Sequence of chain 36.C:
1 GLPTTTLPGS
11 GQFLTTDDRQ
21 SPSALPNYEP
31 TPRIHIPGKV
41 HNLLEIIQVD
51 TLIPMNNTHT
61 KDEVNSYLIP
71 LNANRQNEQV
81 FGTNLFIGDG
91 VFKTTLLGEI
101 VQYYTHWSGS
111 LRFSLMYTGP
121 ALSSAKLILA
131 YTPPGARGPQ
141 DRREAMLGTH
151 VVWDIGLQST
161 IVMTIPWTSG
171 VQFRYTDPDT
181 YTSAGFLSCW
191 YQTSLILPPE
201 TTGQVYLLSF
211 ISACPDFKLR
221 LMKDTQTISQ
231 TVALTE

The protein below binds the small molecule below.
Small molecule (SMILES): CC[C@H]1COC(c2ccc(OCCCCCCCc3cc(C)no3)cc2)=N1

Sequence of chain 36.A:
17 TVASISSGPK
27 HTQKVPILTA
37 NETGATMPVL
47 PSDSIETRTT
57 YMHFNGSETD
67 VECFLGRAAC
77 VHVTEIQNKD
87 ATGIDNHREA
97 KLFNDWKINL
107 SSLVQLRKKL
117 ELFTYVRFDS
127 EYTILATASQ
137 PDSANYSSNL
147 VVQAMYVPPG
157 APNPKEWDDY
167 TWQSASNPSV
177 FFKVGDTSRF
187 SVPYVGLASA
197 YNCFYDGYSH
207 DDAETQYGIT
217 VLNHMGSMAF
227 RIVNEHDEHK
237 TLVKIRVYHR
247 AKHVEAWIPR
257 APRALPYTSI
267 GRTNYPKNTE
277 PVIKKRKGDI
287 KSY

Binding-site contacts:
Ligand atom C4 contacts residue PHE186 of chain 36.A at 3.5 Å (hydrophobic).
Ligand atom N2 contacts residue PRO174 of chain 36.A at 3.9 Å.
Ligand atom C4C contacts residue VAL188 of chain 36.A at 3.9 Å (hydrophobic).
Ligand atom O1 contacts residue TYR152 of chain 36.A at 4.0 Å.
Ligand atom C5B contacts residue TYR197 of chain 36.A at 3.7 Å (hydrophobic).
Ligand atom C3 contacts residue PRO174 of chain 36.A at 3.8 Å (hydrophobic).
Ligand atom C7C contacts residue TYR128 of chain 36.A at 3.7 Å (hydrophobic).
Ligand atom C31 contacts residue ALA150 of chain 36.A at 3.8 Å (hydrophobic).
Ligand atom C3 contacts residue PHE186 of chain 36.A at 3.8 Å (hydrophobic).
Ligand atom C31 contacts residue SER175 of chain 36.A at 3.6 Å.
Ligand atom C5C contacts residue TYR128 of chain 36.A at 3.6 Å (hydrophobic).
Ligand atom C5 contacts residue MET224 of chain 36.A at 4.0 Å (hydrophobic).
Ligand atom C2B contacts residue MET221 of chain 36.A at 3.6 Å (hydrophobic).
Ligand atom C31 contacts residue VAL176 of chain 36.A at 3.3 Å (hydrophobic).
Ligand atom C6C contacts residue VAL191 of chain 36.A at 3.5 Å (hydrophobic).
Ligand atom C4A contacts residue ASN198 of chain 36.A at 4.0 Å.
Ligand atom C6B contacts residue TYR197 of chain 36.A at 3.5 Å (hydrophobic).
Ligand atom C2C contacts residue TYR152 of chain 36.A at 4.0 Å (hydrophobic).
Ligand atom C4A contacts residue ASN219 of chain 36.A at 3.9 Å.
Ligand atom C5A contacts residue CYS199 of chain 36.A at 3.9 Å (hydrophobic).
Ligand atom C3C contacts residue VAL188 of chain 36.A at 3.2 Å (hydrophobic).
Ligand atom N3A contacts residue ASN219 of chain 36.A at 3.8 Å.
Ligand atom O1 contacts residue PHE186 of chain 36.A at 3.7 Å.
Ligand atom C5 contacts residue TYR152 of chain 36.A at 3.8 Å (hydrophobic).
Ligand atom C1C contacts residue MET224 of chain 36.A at 3.4 Å (hydrophobic).
Ligand atom C31 contacts residue PRO174 of chain 36.A at 3.4 Å (hydrophobic).
Ligand atom O1B contacts residue MET221 of chain 36.A at 3.7 Å.
Ligand atom C2C contacts residue VAL188 of chain 36.A at 3.4 Å (hydrophobic).
Ligand atom C4 contacts residue MET224 of chain 36.A at 4.0 Å (hydrophobic).
Ligand atom N2 contacts residue ALA24 of chain 36.C at 3.3 Å.
Ligand atom N2 contacts residue PHE186 of chain 36.A at 3.9 Å.
Ligand atom C1B contacts residue MET221 of chain 36.A at 3.7 Å (hydrophobic).
Ligand atom O1 contacts residue VAL188 of chain 36.A at 3.8 Å.
Ligand atom C5 contacts residue PHE186 of chain 36.A at 3.7 Å (hydrophobic).
Ligand atom C5C contacts residue ILE104 of chain 36.A at 4.0 Å (hydrophobic).
Ligand atom O1 contacts residue ALA24 of chain 36.C at 3.6 Å.
Ligand atom C4 contacts residue TYR152 of chain 36.A at 3.9 Å (hydrophobic).
Ligand atom C5B contacts residue LEU106 of chain 36.A at 4.0 Å (hydrophobic).
Ligand atom C4A contacts residue ILE215 of chain 36.A at 3.9 Å (hydrophobic).
Ligand atom CM2 contacts residue LEU116 of chain 36.A at 3.6 Å (hydrophobic).